Sequence of chain 23.B:
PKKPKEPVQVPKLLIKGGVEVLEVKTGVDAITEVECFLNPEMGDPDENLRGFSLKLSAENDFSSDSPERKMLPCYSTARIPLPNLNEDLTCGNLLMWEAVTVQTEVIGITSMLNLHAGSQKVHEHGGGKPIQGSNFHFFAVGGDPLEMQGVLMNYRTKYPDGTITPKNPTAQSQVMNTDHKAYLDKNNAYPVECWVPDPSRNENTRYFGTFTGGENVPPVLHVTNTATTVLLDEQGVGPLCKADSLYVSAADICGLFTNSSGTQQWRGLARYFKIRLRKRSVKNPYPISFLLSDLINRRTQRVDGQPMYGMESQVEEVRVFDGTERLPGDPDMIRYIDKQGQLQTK

Sequence of chain 23.C:
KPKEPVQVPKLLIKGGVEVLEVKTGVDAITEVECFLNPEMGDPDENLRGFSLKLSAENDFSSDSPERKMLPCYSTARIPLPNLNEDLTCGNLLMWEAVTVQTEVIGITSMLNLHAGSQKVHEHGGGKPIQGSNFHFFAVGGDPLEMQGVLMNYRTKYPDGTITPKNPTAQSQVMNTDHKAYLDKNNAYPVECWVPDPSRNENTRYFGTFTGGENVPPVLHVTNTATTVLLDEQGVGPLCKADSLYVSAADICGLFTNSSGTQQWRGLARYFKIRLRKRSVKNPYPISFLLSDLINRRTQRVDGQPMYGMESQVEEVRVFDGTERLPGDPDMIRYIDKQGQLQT

Sequence of chain 23.A:
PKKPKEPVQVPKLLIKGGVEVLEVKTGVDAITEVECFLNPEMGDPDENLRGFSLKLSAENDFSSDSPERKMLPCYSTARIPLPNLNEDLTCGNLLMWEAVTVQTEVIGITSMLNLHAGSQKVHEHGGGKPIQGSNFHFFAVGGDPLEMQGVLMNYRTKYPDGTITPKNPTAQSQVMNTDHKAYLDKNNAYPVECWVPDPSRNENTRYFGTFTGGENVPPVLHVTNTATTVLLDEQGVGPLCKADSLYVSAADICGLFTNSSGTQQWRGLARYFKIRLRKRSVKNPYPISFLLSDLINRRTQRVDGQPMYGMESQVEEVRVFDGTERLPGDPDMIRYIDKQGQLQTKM

The protein below binds the small molecule below.
Small molecule (SMILES): CC(=O)N[C@H]1[C@H]([C@H](O)[C@H](O)CO)O[C@@](O[C@H](CO)[C@@H](O)[C@@H]2O[C@@H](C(=O)O)C[C@H](O)[C@H]2NC(C)=O)(C(=O)O)C[C@@H]1O

Binding-site contacts:
Ligand atom N5 contacts residue GLN278 of chain 23.B at 3.9 Å.
Ligand atom C11 contacts residue ASN272 of chain 23.B at 3.6 Å.
Ligand atom C11 contacts residue THR276 of chain 23.B at 3.3 Å.
Ligand atom C11 contacts residue GLN278 of chain 23.B at 3.5 Å.
Ligand atom C4 contacts residue ASN272 of chain 23.B at 4.1 Å.
Ligand atom O1B contacts residue THR276 of chain 23.B at 3.7 Å.
Ligand atom O9 contacts residue LYS68 of chain 23.B at 2.9 Å (salt-bridge).
Ligand atom O8 contacts residue ASN272 of chain 23.B at 3.5 Å (h-bond).
Ligand atom O9 contacts residue LEU67 of chain 23.B at 3.3 Å.
Ligand atom C8 contacts residue GLN278 of chain 23.B at 3.6 Å.
Ligand atom N5 contacts residue ASN272 of chain 23.B at 3.2 Å (h-bond).
Ligand atom C5 contacts residue ASN272 of chain 23.B at 4.1 Å.
Ligand atom C11 contacts residue HIS138 of chain 23.A at 3.5 Å.
Ligand atom C11 contacts residue PHE65 of chain 23.B at 3.8 Å (hydrophobic).
Ligand atom O7 contacts residue LEU62 of chain 23.B at 3.8 Å.
Ligand atom C7 contacts residue GLN278 of chain 23.B at 3.8 Å.
Ligand atom O8 contacts residue GLN278 of chain 23.B at 3.5 Å (h-bond).
Ligand atom C6 contacts residue ASN272 of chain 23.B at 3.6 Å.
Ligand atom C11 contacts residue SER274 of chain 23.B at 4.0 Å.
Ligand atom O9 contacts residue GLN278 of chain 23.B at 4.0 Å.
Ligand atom O1A contacts residue LYS68 of chain 23.B at 2.9 Å.
Ligand atom O10 contacts residue LEU62 of chain 23.B at 4.0 Å.
Ligand atom C9 contacts residue LEU67 of chain 23.B at 4.1 Å (hydrophobic).
Ligand atom O1B contacts residue SER274 of chain 23.B at 4.1 Å.
Ligand atom C9 contacts residue GLN278 of chain 23.B at 3.2 Å.
Ligand atom C1 contacts residue SER274 of chain 23.B at 3.7 Å.
Ligand atom C1 contacts residue ASN272 of chain 23.B at 3.8 Å.
Ligand atom C1 contacts residue LYS68 of chain 23.B at 3.7 Å.
Ligand atom O1A contacts residue SER274 of chain 23.B at 2.6 Å (h-bond).
Ligand atom O10 contacts residue PHE75 of chain 23.C at 3.0 Å.
Ligand atom C11 contacts residue PHE270 of chain 23.B at 3.8 Å (hydrophobic).
Ligand atom O1B contacts residue LYS68 of chain 23.B at 3.9 Å.
Ligand atom O1B contacts residue ASN272 of chain 23.B at 3.4 Å (h-bond).
Ligand atom C11 contacts residue PHE75 of chain 23.C at 2.3 Å (hydrophobic).
Ligand atom C10 contacts residue GLN278 of chain 23.B at 4.0 Å.
Ligand atom C11 contacts residue LEU62 of chain 23.B at 4.1 Å (hydrophobic).
Ligand atom C9 contacts residue LYS68 of chain 23.B at 3.8 Å.
Ligand atom C10 contacts residue ASN272 of chain 23.B at 4.0 Å.
Ligand atom O8 contacts residue LYS68 of chain 23.B at 3.4 Å.
Ligand atom C10 contacts residue PHE75 of chain 23.C at 3.1 Å (hydrophobic).